Sequence of chain 1.B:
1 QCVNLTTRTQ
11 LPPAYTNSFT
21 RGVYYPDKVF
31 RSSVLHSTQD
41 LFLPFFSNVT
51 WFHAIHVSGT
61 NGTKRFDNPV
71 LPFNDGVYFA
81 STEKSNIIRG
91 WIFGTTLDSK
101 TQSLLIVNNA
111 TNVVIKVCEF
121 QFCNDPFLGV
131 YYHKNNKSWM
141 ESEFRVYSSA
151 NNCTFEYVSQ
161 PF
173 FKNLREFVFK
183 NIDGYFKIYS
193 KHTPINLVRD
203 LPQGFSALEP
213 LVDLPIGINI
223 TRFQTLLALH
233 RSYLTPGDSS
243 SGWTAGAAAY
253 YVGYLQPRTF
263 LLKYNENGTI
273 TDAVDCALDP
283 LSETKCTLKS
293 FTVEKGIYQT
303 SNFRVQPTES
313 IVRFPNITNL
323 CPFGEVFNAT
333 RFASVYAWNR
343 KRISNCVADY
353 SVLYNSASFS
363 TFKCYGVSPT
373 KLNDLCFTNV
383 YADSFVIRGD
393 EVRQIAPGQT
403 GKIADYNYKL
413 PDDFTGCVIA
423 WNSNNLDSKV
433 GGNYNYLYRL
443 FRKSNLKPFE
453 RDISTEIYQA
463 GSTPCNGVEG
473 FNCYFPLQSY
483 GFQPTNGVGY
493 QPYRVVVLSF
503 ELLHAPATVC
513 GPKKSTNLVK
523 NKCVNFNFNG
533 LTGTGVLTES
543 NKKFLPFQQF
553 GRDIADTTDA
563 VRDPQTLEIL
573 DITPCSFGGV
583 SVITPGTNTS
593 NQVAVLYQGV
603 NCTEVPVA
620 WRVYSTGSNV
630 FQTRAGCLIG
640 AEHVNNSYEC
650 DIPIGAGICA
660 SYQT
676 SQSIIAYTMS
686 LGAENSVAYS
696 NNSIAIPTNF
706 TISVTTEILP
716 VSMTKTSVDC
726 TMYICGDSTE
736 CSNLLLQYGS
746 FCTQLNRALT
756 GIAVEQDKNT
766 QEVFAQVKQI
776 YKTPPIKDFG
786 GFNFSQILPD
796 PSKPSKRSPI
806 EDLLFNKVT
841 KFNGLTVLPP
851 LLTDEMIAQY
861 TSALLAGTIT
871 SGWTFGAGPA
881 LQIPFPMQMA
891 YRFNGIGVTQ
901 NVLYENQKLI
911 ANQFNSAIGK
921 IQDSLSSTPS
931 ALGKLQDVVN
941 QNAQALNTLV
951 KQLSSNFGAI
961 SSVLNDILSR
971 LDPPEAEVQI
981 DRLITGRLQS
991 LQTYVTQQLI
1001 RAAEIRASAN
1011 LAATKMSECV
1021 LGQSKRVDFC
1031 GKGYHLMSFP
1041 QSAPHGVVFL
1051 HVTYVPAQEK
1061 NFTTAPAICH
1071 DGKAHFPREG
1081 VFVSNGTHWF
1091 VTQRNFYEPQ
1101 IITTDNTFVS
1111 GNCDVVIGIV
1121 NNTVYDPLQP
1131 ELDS

The small molecule below binds the protein below.
Small molecule (SMILES): CC(=O)N[C@@H]1[C@@H](O)[C@H](O)[C@@H](CO)O[C@H]1O

Binding-site contacts:
Ligand atom O7 contacts residue THR605 of chain 1.B at 3.2 Å.
Ligand atom C7 contacts residue ASN603 of chain 1.B at 3.7 Å.
Ligand atom C7 contacts residue GLU606 of chain 1.B at 4.3 Å.
Ligand atom C4 contacts residue ASN603 of chain 1.B at 4.2 Å.
Ligand atom C1 contacts residue ASN603 of chain 1.B at 1.4 Å.
Ligand atom C5 contacts residue ASN603 of chain 1.B at 3.7 Å.
Ligand atom C8 contacts residue THR605 of chain 1.B at 3.8 Å.
Ligand atom C3 contacts residue ASN603 of chain 1.B at 3.8 Å.
Ligand atom C2 contacts residue ASN603 of chain 1.B at 2.5 Å.
Ligand atom N2 contacts residue ASN603 of chain 1.B at 2.9 Å (h-bond).
Ligand atom C8 contacts residue GLU606 of chain 1.B at 3.9 Å.
Ligand atom C7 contacts residue THR605 of chain 1.B at 3.6 Å.
Ligand atom N2 contacts residue THR605 of chain 1.B at 4.4 Å.
Ligand atom O7 contacts residue ASN603 of chain 1.B at 4.1 Å.
Ligand atom O5 contacts residue ASN603 of chain 1.B at 2.4 Å (h-bond).